This protein binds this small molecule.
Small molecule (SMILES): CC(=O)N[C@@H]1[C@@H](O)[C@H](O)[C@@H](CO)O[C@H]1O

Sequence of chain 1.A:
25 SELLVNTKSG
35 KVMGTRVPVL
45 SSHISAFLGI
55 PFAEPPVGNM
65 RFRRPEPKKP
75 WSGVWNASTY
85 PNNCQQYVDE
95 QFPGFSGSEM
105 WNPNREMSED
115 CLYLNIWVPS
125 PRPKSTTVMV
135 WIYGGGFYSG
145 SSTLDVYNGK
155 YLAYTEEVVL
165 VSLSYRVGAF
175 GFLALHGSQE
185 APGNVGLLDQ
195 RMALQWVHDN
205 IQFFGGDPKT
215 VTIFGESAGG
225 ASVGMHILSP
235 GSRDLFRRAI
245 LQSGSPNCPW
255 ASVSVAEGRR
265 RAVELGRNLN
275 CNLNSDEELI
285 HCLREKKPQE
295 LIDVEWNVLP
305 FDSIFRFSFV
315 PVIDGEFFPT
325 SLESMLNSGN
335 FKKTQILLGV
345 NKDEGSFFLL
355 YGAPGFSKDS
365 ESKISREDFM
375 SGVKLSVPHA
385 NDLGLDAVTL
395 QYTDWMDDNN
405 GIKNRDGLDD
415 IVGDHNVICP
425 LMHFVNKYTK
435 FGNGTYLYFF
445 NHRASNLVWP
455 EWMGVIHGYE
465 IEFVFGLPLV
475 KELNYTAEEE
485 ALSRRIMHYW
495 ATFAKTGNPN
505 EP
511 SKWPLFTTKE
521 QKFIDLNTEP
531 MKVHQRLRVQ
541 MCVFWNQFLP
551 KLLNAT

Binding-site contacts:
Ligand atom C7 contacts residue ASN478 of chain 1.A at 4.0 Å.
Ligand atom O7 contacts residue ASN478 of chain 1.A at 3.9 Å.
Ligand atom C4 contacts residue ASN478 of chain 1.A at 4.0 Å.
Ligand atom N2 contacts residue ASN478 of chain 1.A at 3.2 Å (h-bond).
Ligand atom C1 contacts residue ASN478 of chain 1.A at 1.5 Å.
Ligand atom O5 contacts residue ASN478 of chain 1.A at 2.4 Å (h-bond).
Ligand atom C5 contacts residue ASN478 of chain 1.A at 3.7 Å.
Ligand atom N2 contacts residue GLU476 of chain 1.A at 3.3 Å (salt-bridge).
Ligand atom C2 contacts residue GLU476 of chain 1.A at 4.3 Å.
Ligand atom C3 contacts residue ASN478 of chain 1.A at 3.8 Å.
Ligand atom C1 contacts residue GLU476 of chain 1.A at 4.0 Å.
Ligand atom C2 contacts residue ASN478 of chain 1.A at 2.5 Å.
Ligand atom C7 contacts residue GLU476 of chain 1.A at 4.1 Å.